Binding-site contacts:
Ligand atom N02 contacts residue TRP30 of chain 1.A at 3.9 Å.
Ligand atom C25 contacts residue LEU43 of chain 1.A at 3.9 Å (hydrophobic).
Ligand atom C22 contacts residue VAL95 of chain 1.A at 4.1 Å (hydrophobic).
Ligand atom C07 contacts residue PRO31 of chain 1.A at 3.9 Å (hydrophobic).
Ligand atom N24 contacts residue VAL36 of chain 1.A at 3.9 Å.
Ligand atom N06 contacts residue LEU41 of chain 1.A at 4.2 Å.
Ligand atom C20 contacts residue PRO31 of chain 1.A at 4.0 Å (hydrophobic).
Ligand atom C21 contacts residue PHE32 of chain 1.A at 3.4 Å (hydrophobic).
Ligand atom C16 contacts residue LEU41 of chain 1.A at 3.6 Å (hydrophobic).
Ligand atom C19 contacts residue VAL36 of chain 1.A at 3.7 Å (hydrophobic).
Ligand atom C13 contacts residue LEU43 of chain 1.A at 4.0 Å (hydrophobic).
Ligand atom O17 contacts residue VAL36 of chain 1.A at 4.0 Å.
Ligand atom C25 contacts residue TYR88 of chain 1.A at 3.6 Å (hydrophobic).
Ligand atom C25 contacts residue ASN89 of chain 1.A at 3.4 Å.
Ligand atom C14 contacts residue HIS93 of chain 1.A at 3.7 Å.
Ligand atom C21 contacts residue PRO31 of chain 1.A at 3.7 Å (hydrophobic).
Ligand atom C05 contacts residue TRP30 of chain 1.A at 3.9 Å (hydrophobic).
Ligand atom C03 contacts residue TRP30 of chain 1.A at 3.5 Å (hydrophobic).
Ligand atom C12 contacts residue LEU43 of chain 1.A at 4.1 Å (hydrophobic).
Ligand atom C26 contacts residue VAL36 of chain 1.A at 3.8 Å (hydrophobic).
Ligand atom C11 contacts residue LEU41 of chain 1.A at 4.1 Å (hydrophobic).
Ligand atom C09 contacts residue TRP30 of chain 1.A at 3.9 Å (hydrophobic).
Ligand atom C22 contacts residue ASN89 of chain 1.A at 3.8 Å.
Ligand atom C21 contacts residue VAL95 of chain 1.A at 3.9 Å (hydrophobic).
Ligand atom C22 contacts residue VAL36 of chain 1.A at 3.8 Å (hydrophobic).
Ligand atom O17 contacts residue LEU41 of chain 1.A at 3.1 Å.
Ligand atom C15 contacts residue VAL95 of chain 1.A at 4.0 Å (hydrophobic).
Ligand atom O23 contacts residue CYS85 of chain 1.A at 3.9 Å.
Ligand atom C20 contacts residue VAL95 of chain 1.A at 3.8 Å (hydrophobic).
Ligand atom C21 contacts residue CYS85 of chain 1.A at 4.2 Å (hydrophobic).
Ligand atom C20 contacts residue VAL36 of chain 1.A at 3.6 Å (hydrophobic).
Ligand atom C19 contacts residue PRO31 of chain 1.A at 3.4 Å (hydrophobic).
Ligand atom C18 contacts residue VAL36 of chain 1.A at 3.9 Å (hydrophobic).
Ligand atom O23 contacts residue ASN89 of chain 1.A at 2.9 Å (h-bond).
Ligand atom C07 contacts residue TRP30 of chain 1.A at 4.2 Å (hydrophobic).
Ligand atom C12 contacts residue LEU41 of chain 1.A at 4.1 Å (hydrophobic).
Ligand atom O04 contacts residue PRO31 of chain 1.A at 3.5 Å.
Ligand atom C15 contacts residue HIS93 of chain 1.A at 3.7 Å.
Ligand atom O04 contacts residue TRP30 of chain 1.A at 3.6 Å.
Ligand atom C14 contacts residue ASN89 of chain 1.A at 3.7 Å.

A small-molecule ligand and the protein it binds are described below.
Small molecule (SMILES): CNC(=O)CN(C[C@@H](C)c1ccccc1)C(=O)c1cc(C)c(=O)n(C)c1

Sequence of chain 1.A:
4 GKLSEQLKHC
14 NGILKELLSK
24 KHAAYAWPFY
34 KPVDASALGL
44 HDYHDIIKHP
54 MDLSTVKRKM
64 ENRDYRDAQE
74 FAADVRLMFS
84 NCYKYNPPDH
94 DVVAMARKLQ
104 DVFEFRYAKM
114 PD